Sequence of chain 7.A:
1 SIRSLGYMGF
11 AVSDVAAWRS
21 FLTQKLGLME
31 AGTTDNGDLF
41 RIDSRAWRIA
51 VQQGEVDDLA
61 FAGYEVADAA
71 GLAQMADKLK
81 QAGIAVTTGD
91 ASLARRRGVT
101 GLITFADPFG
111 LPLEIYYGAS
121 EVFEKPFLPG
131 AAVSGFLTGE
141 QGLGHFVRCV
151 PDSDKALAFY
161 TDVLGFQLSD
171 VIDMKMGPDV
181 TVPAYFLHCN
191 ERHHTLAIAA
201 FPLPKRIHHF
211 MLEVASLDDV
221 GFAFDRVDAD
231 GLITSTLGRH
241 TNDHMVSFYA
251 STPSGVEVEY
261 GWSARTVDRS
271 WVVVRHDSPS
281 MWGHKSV

Binding-site contacts:
Ligand atom CA4 contacts residue GLU257 of chain 7.A at 3.7 Å.
Ligand atom CA3 contacts residue GLY255 of chain 7.A at 3.4 Å.
Ligand atom CA6 contacts residue GLY255 of chain 7.A at 4.1 Å.
Ligand atom OA2 contacts residue GLY255 of chain 7.A at 3.9 Å.
Ligand atom CA1 contacts residue LEU203 of chain 7.A at 4.3 Å (hydrophobic).
Ligand atom CB3 contacts residue PRO204 of chain 7.A at 3.5 Å (hydrophobic).
Ligand atom CA5 contacts residue VAL256 of chain 7.A at 3.9 Å (hydrophobic).
Ligand atom CL1 contacts residue LEU203 of chain 7.A at 3.9 Å.
Ligand atom CA4 contacts residue HIS208 of chain 7.A at 3.6 Å.
Ligand atom CB6 contacts residue LYS205 of chain 7.A at 3.7 Å.
Ligand atom CA5 contacts residue HIS208 of chain 7.A at 3.8 Å.
Ligand atom CB6 contacts residue GLY255 of chain 7.A at 3.9 Å.
Ligand atom CA4 contacts residue GLY255 of chain 7.A at 3.8 Å.
Ligand atom CA5 contacts residue GLY255 of chain 7.A at 4.1 Å.
Ligand atom CA6 contacts residue LYS205 of chain 7.A at 3.6 Å.
Ligand atom CA2 contacts residue GLY255 of chain 7.A at 3.4 Å.
Ligand atom CB2 contacts residue PRO204 of chain 7.A at 3.7 Å (hydrophobic).
Ligand atom CA3 contacts residue GLU257 of chain 7.A at 3.5 Å.
Ligand atom CB5 contacts residue SER254 of chain 7.A at 4.2 Å.
Ligand atom OA3 contacts residue GLU257 of chain 7.A at 2.5 Å (salt-bridge).
Ligand atom CA4 contacts residue VAL256 of chain 7.A at 4.2 Å (hydrophobic).
Ligand atom CA5 contacts residue ILE207 of chain 7.A at 4.0 Å (hydrophobic).
Ligand atom CA1 contacts residue VAL256 of chain 7.A at 4.4 Å (hydrophobic).
Ligand atom CA1 contacts residue GLY255 of chain 7.A at 3.8 Å.
Ligand atom CA6 contacts residue LEU203 of chain 7.A at 4.1 Å (hydrophobic).
Ligand atom CL1 contacts residue PRO204 of chain 7.A at 3.7 Å.
Ligand atom CA2 contacts residue LEU203 of chain 7.A at 4.3 Å (hydrophobic).
Ligand atom CB6 contacts residue PRO204 of chain 7.A at 4.4 Å (hydrophobic).
Ligand atom CA6 contacts residue VAL256 of chain 7.A at 4.2 Å (hydrophobic).
Ligand atom OA3 contacts residue GLY255 of chain 7.A at 3.8 Å.
Ligand atom CA5 contacts residue LYS205 of chain 7.A at 4.4 Å.
Ligand atom CA4 contacts residue LEU203 of chain 7.A at 4.0 Å (hydrophobic).
Ligand atom CB1 contacts residue PRO204 of chain 7.A at 4.2 Å (hydrophobic).
Ligand atom CB5 contacts residue PRO204 of chain 7.A at 4.3 Å (hydrophobic).
Ligand atom CA5 contacts residue LEU203 of chain 7.A at 3.8 Å (hydrophobic).
Ligand atom CB1 contacts residue LYS205 of chain 7.A at 4.5 Å.
Ligand atom CB5 contacts residue LYS205 of chain 7.A at 3.6 Å.
Ligand atom CB6 contacts residue SER254 of chain 7.A at 3.9 Å.
Ligand atom CB4 contacts residue PRO204 of chain 7.A at 3.9 Å (hydrophobic).
Ligand atom CA3 contacts residue LEU203 of chain 7.A at 4.3 Å (hydrophobic).

This protein binds this small molecule.
Small molecule (SMILES): Oc1cccc(-c2ccccc2Cl)c1O